Binding-site contacts:
Ligand atom C24 contacts residue LEU318 of chain 1.A at 3.4 Å (hydrophobic).
Ligand atom O01 contacts residue THR480 of chain 1.A at 3.0 Å (h-bond).
Ligand atom C06 contacts residue ILE448 of chain 1.A at 3.7 Å (hydrophobic).
Ligand atom C02 contacts residue ALA477 of chain 1.A at 3.3 Å (hydrophobic).
Ligand atom C15 contacts residue ALA451 of chain 1.A at 3.6 Å (hydrophobic).
Ligand atom C13 contacts residue ALA451 of chain 1.A at 3.7 Å (hydrophobic).
Ligand atom C05 contacts residue GLY315 of chain 1.A at 3.5 Å.
Ligand atom C28 contacts residue LEU318 of chain 1.A at 3.5 Å (hydrophobic).
Ligand atom N16 contacts residue ILE448 of chain 1.A at 3.7 Å.
Ligand atom C15 contacts residue LEU318 of chain 1.A at 3.7 Å (hydrophobic).
Ligand atom C17 contacts residue ILE271 of chain 1.A at 3.3 Å (hydrophobic).
Ligand atom C29 contacts residue ALA451 of chain 1.A at 3.6 Å (hydrophobic).
Ligand atom N16 contacts residue ASP270 of chain 1.A at 3.7 Å.
Ligand atom C13 contacts residue LEU318 of chain 1.A at 3.4 Å (hydrophobic).
Ligand atom C19 contacts residue ILE271 of chain 1.A at 3.6 Å (hydrophobic).
Ligand atom C02 contacts residue THR480 of chain 1.A at 3.4 Å.
Ligand atom C24 contacts residue ALA451 of chain 1.A at 3.5 Å (hydrophobic).
Ligand atom C22 contacts residue GLY315 of chain 1.A at 3.7 Å.
Ligand atom C04 contacts residue GLY476 of chain 1.A at 3.6 Å.
Ligand atom O26 contacts residue ARG454 of chain 1.A at 3.3 Å (salt-bridge).
Ligand atom N30 contacts residue LEU318 of chain 1.A at 3.0 Å.
Ligand atom C18 contacts residue ILE271 of chain 1.A at 3.7 Å (hydrophobic).
Ligand atom C09 contacts residue THR480 of chain 1.A at 3.6 Å.
Ligand atom N14 contacts residue ILE448 of chain 1.A at 3.6 Å.
Ligand atom N14 contacts residue LEU318 of chain 1.A at 3.7 Å.
Ligand atom C23 contacts residue LEU318 of chain 1.A at 3.8 Å (hydrophobic).
Ligand atom C04 contacts residue CYS314 of chain 1.A at 3.8 Å (hydrophobic).
Ligand atom C17 contacts residue ASP270 of chain 1.A at 3.0 Å.
Ligand atom C05 contacts residue CYS314 of chain 1.A at 3.7 Å (hydrophobic).
Ligand atom C27 contacts residue ARG454 of chain 1.A at 3.4 Å.
Ligand atom N14 contacts residue ALA451 of chain 1.A at 3.7 Å.
Ligand atom C29 contacts residue LEU318 of chain 1.A at 3.0 Å (hydrophobic).
Ligand atom O26 contacts residue ASP270 of chain 1.A at 3.6 Å.
Ligand atom C11 contacts residue ASN452 of chain 1.A at 3.4 Å.
Ligand atom C25 contacts residue ASP270 of chain 1.A at 3.6 Å.
Ligand atom N30 contacts residue ALA451 of chain 1.A at 3.7 Å.
Ligand atom N31 contacts residue ALA477 of chain 1.A at 2.5 Å (h-bond).
Ligand atom C02 contacts residue GLY476 of chain 1.A at 3.4 Å.
Ligand atom N31 contacts residue GLY476 of chain 1.A at 3.0 Å.
Ligand atom C20 contacts residue LEU274 of chain 1.A at 3.6 Å (hydrophobic).

Sequence of chain 1.A:
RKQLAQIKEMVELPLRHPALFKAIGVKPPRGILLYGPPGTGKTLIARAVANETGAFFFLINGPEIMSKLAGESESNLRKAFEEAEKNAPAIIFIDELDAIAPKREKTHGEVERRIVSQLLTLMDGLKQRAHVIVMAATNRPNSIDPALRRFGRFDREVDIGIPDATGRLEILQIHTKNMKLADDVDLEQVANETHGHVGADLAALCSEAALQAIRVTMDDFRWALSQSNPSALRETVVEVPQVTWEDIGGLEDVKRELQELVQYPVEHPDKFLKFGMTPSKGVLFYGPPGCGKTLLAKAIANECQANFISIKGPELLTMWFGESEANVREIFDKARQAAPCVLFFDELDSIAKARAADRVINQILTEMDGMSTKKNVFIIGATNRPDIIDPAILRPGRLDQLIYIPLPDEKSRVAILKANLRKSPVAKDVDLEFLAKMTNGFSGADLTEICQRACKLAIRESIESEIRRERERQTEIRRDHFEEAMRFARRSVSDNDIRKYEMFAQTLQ

The protein below binds the small molecule below.
Small molecule (SMILES): Cc1cc2c(C(N)=O)cccc2n1-c1nc2c(c(NCc3ccccc3)n1)COCC2